Binding-site contacts:
Ligand atom N2 contacts residue GLY169 of chain 1.A at 4.4 Å.
Ligand atom O7 contacts residue GLY169 of chain 1.A at 3.8 Å.
Ligand atom C8 contacts residue GLY169 of chain 1.A at 3.6 Å.
Ligand atom N2 contacts residue ASN170 of chain 1.A at 3.1 Å (h-bond).
Ligand atom C3 contacts residue ASN170 of chain 1.A at 3.9 Å.
Ligand atom C8 contacts residue LEU191 of chain 1.A at 3.5 Å (hydrophobic).
Ligand atom O7 contacts residue ASN170 of chain 1.A at 4.3 Å.
Ligand atom N2 contacts residue PRO190 of chain 1.A at 4.0 Å.
Ligand atom O5 contacts residue ASN170 of chain 1.A at 2.4 Å (h-bond).
Ligand atom O7 contacts residue VAL168 of chain 1.A at 4.3 Å.
Ligand atom C4 contacts residue ASN170 of chain 1.A at 4.3 Å.
Ligand atom C1 contacts residue ASN170 of chain 1.A at 1.4 Å.
Ligand atom C7 contacts residue PRO190 of chain 1.A at 4.3 Å (hydrophobic).
Ligand atom C8 contacts residue PRO190 of chain 1.A at 3.6 Å (hydrophobic).
Ligand atom C2 contacts residue ASN170 of chain 1.A at 2.6 Å.
Ligand atom C7 contacts residue ASN170 of chain 1.A at 3.9 Å.
Ligand atom C8 contacts residue ILE192 of chain 1.A at 3.4 Å (hydrophobic).
Ligand atom C7 contacts residue GLY169 of chain 1.A at 4.0 Å.
Ligand atom C5 contacts residue ASN170 of chain 1.A at 3.6 Å.

This small molecule binds to this protein.
Small molecule (SMILES): CC(=O)N[C@@H]1[C@@H](O)[C@H](O)[C@@H](CO)O[C@H]1O

Sequence of chain 1.A:
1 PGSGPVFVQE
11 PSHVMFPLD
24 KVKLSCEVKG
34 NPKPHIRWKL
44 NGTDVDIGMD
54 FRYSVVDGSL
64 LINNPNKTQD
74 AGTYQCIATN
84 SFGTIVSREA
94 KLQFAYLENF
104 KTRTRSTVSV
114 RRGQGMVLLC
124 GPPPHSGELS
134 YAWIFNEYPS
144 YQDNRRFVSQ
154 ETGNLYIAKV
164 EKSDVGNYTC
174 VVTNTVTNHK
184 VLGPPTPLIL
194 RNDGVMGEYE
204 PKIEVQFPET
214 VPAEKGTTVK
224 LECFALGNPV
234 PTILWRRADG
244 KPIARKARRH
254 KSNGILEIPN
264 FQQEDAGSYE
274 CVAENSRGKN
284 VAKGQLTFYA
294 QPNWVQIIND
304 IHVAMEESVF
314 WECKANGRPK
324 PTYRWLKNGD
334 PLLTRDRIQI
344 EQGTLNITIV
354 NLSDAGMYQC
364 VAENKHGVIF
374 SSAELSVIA